Sequence of chain 1.A:
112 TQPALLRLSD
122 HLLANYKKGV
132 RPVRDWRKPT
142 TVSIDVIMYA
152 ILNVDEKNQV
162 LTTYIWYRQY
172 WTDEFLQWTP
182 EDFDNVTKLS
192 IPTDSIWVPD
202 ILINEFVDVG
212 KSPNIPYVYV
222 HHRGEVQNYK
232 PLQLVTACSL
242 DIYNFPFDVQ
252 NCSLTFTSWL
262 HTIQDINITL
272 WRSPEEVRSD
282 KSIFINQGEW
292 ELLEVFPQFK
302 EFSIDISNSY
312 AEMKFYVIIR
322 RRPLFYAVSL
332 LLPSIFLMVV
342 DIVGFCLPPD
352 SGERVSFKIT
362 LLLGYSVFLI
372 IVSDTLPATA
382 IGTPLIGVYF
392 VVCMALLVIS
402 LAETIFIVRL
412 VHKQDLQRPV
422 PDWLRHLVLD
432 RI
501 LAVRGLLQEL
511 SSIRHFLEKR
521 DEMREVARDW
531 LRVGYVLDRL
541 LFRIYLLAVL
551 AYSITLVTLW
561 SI

The small molecule below binds the protein below.
Small molecule (SMILES): CC(=O)N[C@H]1[C@H](O[C@H]2[C@H](O)[C@@H](NC(C)=O)CO[C@@H]2CO)O[C@H](CO)[C@@H](O[C@@H]2O[C@H](CO)[C@@H](O)[C@H](O)[C@@H]2O)[C@@H]1O

Binding-site contacts:
Ligand atom O5 contacts residue PHE300 of chain 1.A at 4.0 Å.
Ligand atom C8 contacts residue ILE264 of chain 1.A at 4.2 Å (hydrophobic).
Ligand atom C5 contacts residue ASN268 of chain 1.A at 3.7 Å.
Ligand atom O5 contacts residue ASN268 of chain 1.A at 2.4 Å (h-bond).
Ligand atom N2 contacts residue ILE264 of chain 1.A at 4.2 Å.
Ligand atom C4 contacts residue ASN268 of chain 1.A at 4.2 Å.
Ligand atom O7 contacts residue ASN268 of chain 1.A at 3.2 Å (h-bond).
Ligand atom O6 contacts residue THR270 of chain 1.A at 3.3 Å.
Ligand atom C7 contacts residue PHE300 of chain 1.A at 4.4 Å (hydrophobic).
Ligand atom C6 contacts residue THR270 of chain 1.A at 3.6 Å.
Ligand atom C8 contacts residue PHE300 of chain 1.A at 3.9 Å (hydrophobic).
Ligand atom C5 contacts residue PHE300 of chain 1.A at 3.8 Å (hydrophobic).
Ligand atom C6 contacts residue ILE269 of chain 1.A at 4.2 Å (hydrophobic).
Ligand atom C8 contacts residue ASN268 of chain 1.A at 4.4 Å.
Ligand atom O7 contacts residue PHE300 of chain 1.A at 4.1 Å.
Ligand atom C1 contacts residue PHE300 of chain 1.A at 3.9 Å (hydrophobic).
Ligand atom C7 contacts residue ASN268 of chain 1.A at 3.2 Å.
Ligand atom C1 contacts residue ASN268 of chain 1.A at 1.4 Å.
Ligand atom O4 contacts residue PHE300 of chain 1.A at 4.5 Å.
Ligand atom O5 contacts residue THR270 of chain 1.A at 3.8 Å.
Ligand atom N2 contacts residue ASN268 of chain 1.A at 2.9 Å (h-bond).
Ligand atom O5 contacts residue ILE269 of chain 1.A at 4.1 Å.
Ligand atom C3 contacts residue ASN268 of chain 1.A at 3.8 Å.
Ligand atom C5 contacts residue THR270 of chain 1.A at 4.3 Å.
Ligand atom C2 contacts residue ASN268 of chain 1.A at 2.5 Å.